Sequence of chain 1.A:
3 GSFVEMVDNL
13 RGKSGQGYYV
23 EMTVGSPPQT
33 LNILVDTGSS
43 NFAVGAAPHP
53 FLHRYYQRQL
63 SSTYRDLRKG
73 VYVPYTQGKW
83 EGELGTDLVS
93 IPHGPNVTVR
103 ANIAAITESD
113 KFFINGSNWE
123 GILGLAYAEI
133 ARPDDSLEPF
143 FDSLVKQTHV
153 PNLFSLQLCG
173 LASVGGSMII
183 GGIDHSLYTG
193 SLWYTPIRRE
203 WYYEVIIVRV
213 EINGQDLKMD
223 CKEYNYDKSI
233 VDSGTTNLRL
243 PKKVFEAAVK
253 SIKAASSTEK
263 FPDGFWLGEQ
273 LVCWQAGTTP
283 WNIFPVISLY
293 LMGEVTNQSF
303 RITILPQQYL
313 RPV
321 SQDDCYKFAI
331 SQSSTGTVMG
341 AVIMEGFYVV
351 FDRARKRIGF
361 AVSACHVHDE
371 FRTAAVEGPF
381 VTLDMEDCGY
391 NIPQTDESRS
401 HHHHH

Binding-site contacts:
Ligand atom C22 contacts residue ILE132 of chain 1.A at 3.7 Å (hydrophobic).
Ligand atom F34 contacts residue PHE114 of chain 1.A at 3.2 Å.
Ligand atom C13 contacts residue ASP234 of chain 1.A at 3.5 Å.
Ligand atom C28 contacts residue GLY236 of chain 1.A at 3.7 Å.
Ligand atom O35 contacts residue SER41 of chain 1.A at 3.7 Å.
Ligand atom O35 contacts residue TYR77 of chain 1.A at 3.5 Å.
Ligand atom F34 contacts residue GLY80 of chain 1.A at 3.6 Å.
Ligand atom C9 contacts residue TYR204 of chain 1.A at 3.5 Å (hydrophobic).
Ligand atom C28 contacts residue LEU36 of chain 1.A at 3.6 Å (hydrophobic).
Ligand atom C17 contacts residue PRO76 of chain 1.A at 3.3 Å (hydrophobic).
Ligand atom C12 contacts residue THR335 of chain 1.A at 3.7 Å.
Ligand atom N3 contacts residue GLY236 of chain 1.A at 3.1 Å (h-bond).
Ligand atom C5 contacts residue ASP38 of chain 1.A at 3.3 Å.
Ligand atom C15 contacts residue TYR204 of chain 1.A at 3.6 Å (hydrophobic).
Ligand atom C9 contacts residue GLY40 of chain 1.A at 3.5 Å.
Ligand atom C13 contacts residue THR78 of chain 1.A at 3.7 Å.
Ligand atom C32 contacts residue TYR77 of chain 1.A at 3.5 Å (hydrophobic).
Ligand atom N7 contacts residue GLY40 of chain 1.A at 3.3 Å (h-bond).
Ligand atom C15 contacts residue GLY40 of chain 1.A at 3.4 Å.
Ligand atom N7 contacts residue ASP234 of chain 1.A at 2.8 Å (salt-bridge).
Ligand atom C18 contacts residue TYR77 of chain 1.A at 3.7 Å (hydrophobic).
Ligand atom O25 contacts residue TYR77 of chain 1.A at 3.2 Å.
Ligand atom O35 contacts residue GLY40 of chain 1.A at 3.4 Å (h-bond).
Ligand atom O35 contacts residue ASP38 of chain 1.A at 2.4 Å (salt-bridge).
Ligand atom N20 contacts residue TYR204 of chain 1.A at 3.7 Å.
Ligand atom C11 contacts residue THR335 of chain 1.A at 3.6 Å.
Ligand atom O25 contacts residue THR78 of chain 1.A at 2.9 Å (h-bond).
Ligand atom F33 contacts residue ILE116 of chain 1.A at 3.4 Å.
Ligand atom C16 contacts residue TYR204 of chain 1.A at 3.7 Å (hydrophobic).
Ligand atom N21 contacts residue TYR204 of chain 1.A at 2.9 Å (h-bond).
Ligand atom C9 contacts residue ASP234 of chain 1.A at 3.7 Å.
Ligand atom F33 contacts residue TRP121 of chain 1.A at 3.3 Å.
Ligand atom C8 contacts residue ASP234 of chain 1.A at 3.5 Å.
Ligand atom C26 contacts residue ASP38 of chain 1.A at 3.3 Å.
Ligand atom C24 contacts residue PRO76 of chain 1.A at 3.3 Å (hydrophobic).
Ligand atom C9 contacts residue ILE232 of chain 1.A at 3.7 Å (hydrophobic).
Ligand atom C19 contacts residue THR78 of chain 1.A at 3.6 Å.
Ligand atom C6 contacts residue ASP234 of chain 1.A at 3.4 Å.
Ligand atom C2 contacts residue THR78 of chain 1.A at 3.5 Å.
Ligand atom C10 contacts residue TYR204 of chain 1.A at 3.7 Å (hydrophobic).

This small molecule binds to this protein.
Small molecule (SMILES): CC(=O)N[C@@H](Cc1cc(F)cc(F)c1)[C@H](O)CNC1(c2cccc(-n3cccn3)c2)CCCCC1